Sequence of chain 1.C:
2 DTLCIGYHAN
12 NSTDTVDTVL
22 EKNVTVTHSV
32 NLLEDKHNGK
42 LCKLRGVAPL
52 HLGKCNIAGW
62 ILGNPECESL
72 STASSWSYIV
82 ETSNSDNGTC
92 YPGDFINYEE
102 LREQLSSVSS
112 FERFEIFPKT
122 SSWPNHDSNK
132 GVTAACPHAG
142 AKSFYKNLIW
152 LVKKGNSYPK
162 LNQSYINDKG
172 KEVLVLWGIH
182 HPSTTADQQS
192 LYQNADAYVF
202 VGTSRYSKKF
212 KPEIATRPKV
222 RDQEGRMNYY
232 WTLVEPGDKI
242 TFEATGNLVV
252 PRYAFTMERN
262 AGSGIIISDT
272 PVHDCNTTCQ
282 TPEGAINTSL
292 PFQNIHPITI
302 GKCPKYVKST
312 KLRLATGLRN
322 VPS

Binding-site contacts:
Ligand atom C4 contacts residue ASN12 of chain 1.C at 4.3 Å.
Ligand atom N2 contacts residue ASN12 of chain 1.C at 2.7 Å (h-bond).
Ligand atom C8 contacts residue ASN12 of chain 1.C at 3.9 Å.
Ligand atom C2 contacts residue ASN12 of chain 1.C at 2.4 Å.
Ligand atom O5 contacts residue ASN12 of chain 1.C at 2.5 Å (h-bond).
Ligand atom C8 contacts residue SER13 of chain 1.C at 4.3 Å.
Ligand atom C8 contacts residue THR14 of chain 1.C at 3.8 Å.
Ligand atom C1 contacts residue ASN12 of chain 1.C at 1.5 Å.
Ligand atom C6 contacts residue ASN12 of chain 1.C at 4.4 Å.
Ligand atom C7 contacts residue ASN12 of chain 1.C at 3.6 Å.
Ligand atom C5 contacts residue ASN12 of chain 1.C at 3.8 Å.
Ligand atom O7 contacts residue ASN12 of chain 1.C at 4.1 Å.
Ligand atom C3 contacts residue ASN12 of chain 1.C at 3.8 Å.

A protein and the small-molecule ligand that binds it are described below.
Small molecule (SMILES): CC(=O)N[C@@H]1[C@@H](O)[C@H](O)[C@@H](CO)O[C@H]1O